Binding-site contacts:
Ligand atom O5 contacts residue GLN117 of chain 2.C at 4.2 Å.
Ligand atom O6 contacts residue SER244 of chain 2.A at 3.6 Å.
Ligand atom C1 contacts residue ARG136 of chain 2.A at 3.7 Å.
Ligand atom C1 contacts residue GLN117 of chain 2.C at 3.3 Å.
Ligand atom C2 contacts residue SER244 of chain 2.A at 4.5 Å.
Ligand atom C4 contacts residue SER244 of chain 2.A at 4.5 Å.
Ligand atom C1 contacts residue ILE247 of chain 2.A at 4.2 Å (hydrophobic).
Ligand atom C1 contacts residue ASN137 of chain 2.A at 4.0 Å.
Ligand atom C2 contacts residue GLN117 of chain 2.C at 4.3 Å.
Ligand atom O6 contacts residue PRO127 of chain 2.C at 4.1 Å.
Ligand atom C3 contacts residue ARG136 of chain 2.A at 4.4 Å.
Ligand atom C1 contacts residue LEU118 of chain 2.C at 4.2 Å (hydrophobic).
Ligand atom O5 contacts residue ARG136 of chain 2.A at 2.6 Å (salt-bridge).
Ligand atom C2 contacts residue ARG136 of chain 2.A at 3.0 Å.
Ligand atom C1 contacts residue SER244 of chain 2.A at 4.1 Å.
Ligand atom C3 contacts residue SER244 of chain 2.A at 3.7 Å.
Ligand atom O5 contacts residue PRO127 of chain 2.C at 3.6 Å.
Ligand atom O6 contacts residue GLN117 of chain 2.C at 4.5 Å.
Ligand atom C4 contacts residue ARG136 of chain 2.A at 4.4 Å.

Sequence of chain 2.A:
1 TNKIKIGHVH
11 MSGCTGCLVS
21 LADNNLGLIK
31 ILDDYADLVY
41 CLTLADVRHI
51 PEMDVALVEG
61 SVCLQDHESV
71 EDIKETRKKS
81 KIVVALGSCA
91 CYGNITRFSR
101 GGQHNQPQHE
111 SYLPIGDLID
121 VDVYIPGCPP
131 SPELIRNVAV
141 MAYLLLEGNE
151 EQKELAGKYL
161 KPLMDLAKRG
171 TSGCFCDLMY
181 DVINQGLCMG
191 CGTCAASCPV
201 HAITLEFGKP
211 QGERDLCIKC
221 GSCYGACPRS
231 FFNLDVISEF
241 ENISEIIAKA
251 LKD

Sequence of chain 2.C:
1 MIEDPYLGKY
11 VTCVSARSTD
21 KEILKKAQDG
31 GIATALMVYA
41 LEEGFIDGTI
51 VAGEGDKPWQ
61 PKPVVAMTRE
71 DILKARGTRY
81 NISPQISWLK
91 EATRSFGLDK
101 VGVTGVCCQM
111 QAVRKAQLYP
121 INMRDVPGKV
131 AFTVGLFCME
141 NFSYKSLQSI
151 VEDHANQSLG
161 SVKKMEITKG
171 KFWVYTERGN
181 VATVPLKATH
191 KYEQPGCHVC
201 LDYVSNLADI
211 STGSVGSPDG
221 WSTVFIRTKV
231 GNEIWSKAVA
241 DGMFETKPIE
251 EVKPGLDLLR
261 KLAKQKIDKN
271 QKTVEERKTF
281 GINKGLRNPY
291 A

The small molecule below binds the protein below.
Small molecule (SMILES): C[C@@H](O)[C@@H](C)O